Sequence of chain 1.A:
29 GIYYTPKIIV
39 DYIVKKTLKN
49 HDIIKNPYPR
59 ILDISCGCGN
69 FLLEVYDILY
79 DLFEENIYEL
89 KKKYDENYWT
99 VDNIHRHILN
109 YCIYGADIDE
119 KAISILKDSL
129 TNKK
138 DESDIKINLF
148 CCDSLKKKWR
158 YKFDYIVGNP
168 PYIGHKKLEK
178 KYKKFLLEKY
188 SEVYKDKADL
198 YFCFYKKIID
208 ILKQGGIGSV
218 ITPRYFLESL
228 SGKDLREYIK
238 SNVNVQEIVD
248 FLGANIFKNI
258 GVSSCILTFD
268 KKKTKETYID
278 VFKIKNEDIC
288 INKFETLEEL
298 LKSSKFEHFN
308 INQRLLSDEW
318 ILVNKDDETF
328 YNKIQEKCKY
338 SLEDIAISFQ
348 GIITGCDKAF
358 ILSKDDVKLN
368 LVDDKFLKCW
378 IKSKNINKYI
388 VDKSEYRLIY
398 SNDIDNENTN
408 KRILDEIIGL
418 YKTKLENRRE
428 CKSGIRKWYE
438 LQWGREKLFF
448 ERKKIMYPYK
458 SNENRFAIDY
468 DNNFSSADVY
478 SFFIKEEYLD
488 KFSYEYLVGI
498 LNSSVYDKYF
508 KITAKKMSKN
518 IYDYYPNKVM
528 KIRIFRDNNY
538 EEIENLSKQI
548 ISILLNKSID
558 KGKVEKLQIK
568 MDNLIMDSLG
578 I

Binding-site contacts:
Ligand atom O1 contacts residue ASP115 of chain 1.A at 2.8 Å (salt-bridge).
Ligand atom O contacts residue ASP117 of chain 1.A at 3.7 Å.
Ligand atom N1 contacts residue SER151 of chain 1.A at 3.0 Å (h-bond).
Ligand atom C7 contacts residue ASP115 of chain 1.A at 3.4 Å.
Ligand atom O2 contacts residue SER63 of chain 1.A at 3.5 Å.
Ligand atom N contacts residue EDO1 of chain 1.L at 2.8 Å (h-bond).
Ligand atom N5 contacts residue ILE170 of chain 1.A at 3.4 Å.
Ligand atom N1 contacts residue CYS149 of chain 1.A at 3.7 Å.
Ligand atom C3 contacts residue EDO1 of chain 1.L at 3.8 Å.
Ligand atom N4 contacts residue ILE116 of chain 1.A at 3.8 Å.
Ligand atom O contacts residue ASP115 of chain 1.A at 2.3 Å (salt-bridge).
Ligand atom C4 contacts residue EDO1 of chain 1.L at 3.7 Å.
Ligand atom C contacts residue ASP150 of chain 1.A at 3.8 Å.
Ligand atom N2 contacts residue ASP115 of chain 1.A at 3.6 Å.
Ligand atom C8 contacts residue ASP115 of chain 1.A at 3.4 Å.
Ligand atom C12 contacts residue GLY29 of chain 1.A at 3.7 Å.
Ligand atom C11 contacts residue PRO168 of chain 1.A at 3.5 Å (hydrophobic).
Ligand atom O2 contacts residue ASP115 of chain 1.A at 3.8 Å.
Ligand atom C1 contacts residue SER151 of chain 1.A at 3.3 Å.
Ligand atom O1 contacts residue GLY65 of chain 1.A at 3.6 Å.
Ligand atom C10 contacts residue GLY29 of chain 1.A at 3.3 Å.
Ligand atom C8 contacts residue SER63 of chain 1.A at 3.7 Å.
Ligand atom C2 contacts residue ILE116 of chain 1.A at 3.7 Å (hydrophobic).
Ligand atom N1 contacts residue ASP150 of chain 1.A at 3.6 Å.
Ligand atom C1 contacts residue ILE116 of chain 1.A at 3.7 Å (hydrophobic).
Ligand atom S contacts residue PRO168 of chain 1.A at 3.6 Å.
Ligand atom C10 contacts residue TYR31 of chain 1.A at 3.4 Å (hydrophobic).
Ligand atom C5 contacts residue ASP115 of chain 1.A at 3.3 Å.
Ligand atom C contacts residue PHE201 of chain 1.A at 3.8 Å (hydrophobic).
Ligand atom C1 contacts residue CYS149 of chain 1.A at 3.6 Å (hydrophobic).
Ligand atom N3 contacts residue PRO168 of chain 1.A at 3.6 Å.
Ligand atom N3 contacts residue EDO1 of chain 1.L at 2.9 Å (h-bond).
Ligand atom C7 contacts residue GLY29 of chain 1.A at 3.6 Å.
Ligand atom N contacts residue ASP150 of chain 1.A at 3.0 Å (salt-bridge).
Ligand atom C3 contacts residue ILE116 of chain 1.A at 3.8 Å (hydrophobic).
Ligand atom O contacts residue ILE116 of chain 1.A at 3.4 Å.
Ligand atom C11 contacts residue GLY29 of chain 1.A at 3.2 Å.
Ligand atom C4 contacts residue PRO168 of chain 1.A at 3.5 Å (hydrophobic).
Ligand atom C6 contacts residue ASP115 of chain 1.A at 3.4 Å.
Ligand atom N2 contacts residue ILE116 of chain 1.A at 3.4 Å (h-bond).

A protein and the small-molecule ligand that binds it are described below.
Small molecule (SMILES): Nc1ncnc2c1ncn2[C@@H]1O[C@H](CSCCCCNCc2cccc(-c3ccc(Cl)cc3)c2)[C@@H](O)[C@H]1O